Binding-site contacts:
Ligand atom C5C contacts residue ILE104 of chain 10.A at 4.0 Å (hydrophobic).
Ligand atom C31 contacts residue SER175 of chain 10.A at 3.6 Å.
Ligand atom CM2 contacts residue LEU116 of chain 10.A at 3.6 Å (hydrophobic).
Ligand atom C3 contacts residue PRO174 of chain 10.A at 3.8 Å (hydrophobic).
Ligand atom C1C contacts residue MET224 of chain 10.A at 3.4 Å (hydrophobic).
Ligand atom C5A contacts residue CYS199 of chain 10.A at 3.9 Å (hydrophobic).
Ligand atom C3 contacts residue PHE186 of chain 10.A at 3.8 Å (hydrophobic).
Ligand atom C6B contacts residue TYR197 of chain 10.A at 3.5 Å (hydrophobic).
Ligand atom C2C contacts residue TYR152 of chain 10.A at 4.0 Å (hydrophobic).
Ligand atom O1 contacts residue TYR152 of chain 10.A at 4.0 Å.
Ligand atom O1 contacts residue PHE186 of chain 10.A at 3.7 Å.
Ligand atom C4A contacts residue ASN219 of chain 10.A at 3.9 Å.
Ligand atom N2 contacts residue ALA24 of chain 10.C at 3.3 Å.
Ligand atom C5B contacts residue TYR197 of chain 10.A at 3.7 Å (hydrophobic).
Ligand atom C5C contacts residue TYR128 of chain 10.A at 3.6 Å (hydrophobic).
Ligand atom C31 contacts residue PRO174 of chain 10.A at 3.4 Å (hydrophobic).
Ligand atom C5 contacts residue TYR152 of chain 10.A at 3.8 Å (hydrophobic).
Ligand atom O1 contacts residue VAL188 of chain 10.A at 3.8 Å.
Ligand atom C4 contacts residue PHE186 of chain 10.A at 3.5 Å (hydrophobic).
Ligand atom C2C contacts residue VAL188 of chain 10.A at 3.4 Å (hydrophobic).
Ligand atom C4A contacts residue ASN198 of chain 10.A at 4.0 Å.
Ligand atom O1 contacts residue ALA24 of chain 10.C at 3.6 Å.
Ligand atom C5B contacts residue LEU106 of chain 10.A at 4.0 Å (hydrophobic).
Ligand atom C7C contacts residue TYR128 of chain 10.A at 3.7 Å (hydrophobic).
Ligand atom C4 contacts residue TYR152 of chain 10.A at 3.9 Å (hydrophobic).
Ligand atom C1B contacts residue MET221 of chain 10.A at 3.7 Å (hydrophobic).
Ligand atom C6C contacts residue VAL191 of chain 10.A at 3.5 Å (hydrophobic).
Ligand atom N2 contacts residue PHE186 of chain 10.A at 3.9 Å.
Ligand atom N3A contacts residue ASN219 of chain 10.A at 3.8 Å.
Ligand atom C5 contacts residue PHE186 of chain 10.A at 3.7 Å (hydrophobic).
Ligand atom C4 contacts residue MET224 of chain 10.A at 4.0 Å (hydrophobic).
Ligand atom C4A contacts residue ILE215 of chain 10.A at 3.9 Å (hydrophobic).
Ligand atom C2B contacts residue MET221 of chain 10.A at 3.6 Å (hydrophobic).
Ligand atom C3C contacts residue VAL188 of chain 10.A at 3.2 Å (hydrophobic).
Ligand atom O1B contacts residue MET221 of chain 10.A at 3.7 Å.
Ligand atom C31 contacts residue ALA150 of chain 10.A at 3.8 Å (hydrophobic).
Ligand atom C4C contacts residue VAL188 of chain 10.A at 3.9 Å (hydrophobic).
Ligand atom N2 contacts residue PRO174 of chain 10.A at 3.9 Å.
Ligand atom C31 contacts residue VAL176 of chain 10.A at 3.3 Å (hydrophobic).
Ligand atom C5 contacts residue MET224 of chain 10.A at 4.0 Å (hydrophobic).

This small molecule binds to this protein.
Small molecule (SMILES): CC[C@H]1COC(c2ccc(OCCCCCCCc3cc(C)no3)cc2)=N1

Sequence of chain 10.C:
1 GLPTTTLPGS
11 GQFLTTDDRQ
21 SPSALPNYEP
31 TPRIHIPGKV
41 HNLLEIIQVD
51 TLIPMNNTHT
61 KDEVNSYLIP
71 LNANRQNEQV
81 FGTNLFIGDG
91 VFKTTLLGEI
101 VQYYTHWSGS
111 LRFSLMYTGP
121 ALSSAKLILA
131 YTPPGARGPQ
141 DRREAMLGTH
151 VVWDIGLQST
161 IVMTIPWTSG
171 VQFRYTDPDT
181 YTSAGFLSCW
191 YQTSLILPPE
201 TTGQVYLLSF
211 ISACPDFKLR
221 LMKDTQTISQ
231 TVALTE

Sequence of chain 10.A:
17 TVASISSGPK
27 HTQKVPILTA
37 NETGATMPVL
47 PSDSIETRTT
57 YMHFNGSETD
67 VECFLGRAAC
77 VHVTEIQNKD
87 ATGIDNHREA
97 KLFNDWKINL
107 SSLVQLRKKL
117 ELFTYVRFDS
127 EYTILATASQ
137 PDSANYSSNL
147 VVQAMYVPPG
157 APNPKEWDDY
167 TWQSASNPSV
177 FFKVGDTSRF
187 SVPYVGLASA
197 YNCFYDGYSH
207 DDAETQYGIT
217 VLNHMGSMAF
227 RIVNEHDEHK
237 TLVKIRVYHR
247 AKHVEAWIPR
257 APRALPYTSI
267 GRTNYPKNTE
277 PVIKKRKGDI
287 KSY